Sequence of chain 46.E:
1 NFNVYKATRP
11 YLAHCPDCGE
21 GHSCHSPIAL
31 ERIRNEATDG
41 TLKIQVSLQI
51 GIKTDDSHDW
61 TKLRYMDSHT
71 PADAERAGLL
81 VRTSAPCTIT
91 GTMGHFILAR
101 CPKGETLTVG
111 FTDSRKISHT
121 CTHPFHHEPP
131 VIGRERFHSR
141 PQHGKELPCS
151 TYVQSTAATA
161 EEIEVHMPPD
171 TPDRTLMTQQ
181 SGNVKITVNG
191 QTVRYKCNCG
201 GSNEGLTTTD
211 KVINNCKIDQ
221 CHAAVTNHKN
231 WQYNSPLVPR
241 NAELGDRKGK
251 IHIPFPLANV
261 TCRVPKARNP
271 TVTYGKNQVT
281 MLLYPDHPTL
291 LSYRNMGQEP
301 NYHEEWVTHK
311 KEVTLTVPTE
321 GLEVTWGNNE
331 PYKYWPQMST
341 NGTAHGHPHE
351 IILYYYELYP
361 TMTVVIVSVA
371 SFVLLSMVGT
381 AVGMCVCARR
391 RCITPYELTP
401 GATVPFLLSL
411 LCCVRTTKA

Binding-site contacts:
Ligand atom C4 contacts residue ASN259 of chain 46.E at 4.1 Å.
Ligand atom O6 contacts residue THR116 of chain 46.D at 3.2 Å (h-bond).
Ligand atom C8 contacts residue ASN259 of chain 46.E at 4.4 Å.
Ligand atom O7 contacts residue GLU117 of chain 46.D at 4.3 Å.
Ligand atom O5 contacts residue THR116 of chain 46.D at 3.8 Å.
Ligand atom O6 contacts residue ASN259 of chain 46.E at 4.4 Å.
Ligand atom O6 contacts residue LYS115 of chain 46.D at 3.5 Å (salt-bridge).
Ligand atom C3 contacts residue ASN259 of chain 46.E at 3.7 Å.
Ligand atom C6 contacts residue THR116 of chain 46.D at 4.5 Å.
Ligand atom O7 contacts residue LYS181 of chain 46.D at 4.3 Å.
Ligand atom C7 contacts residue ASN259 of chain 46.E at 3.1 Å.
Ligand atom C5 contacts residue ASN259 of chain 46.E at 3.6 Å.
Ligand atom C2 contacts residue ASN259 of chain 46.E at 2.4 Å.
Ligand atom O7 contacts residue ASN259 of chain 46.E at 2.7 Å (h-bond).
Ligand atom C6 contacts residue LYS115 of chain 46.D at 4.3 Å.
Ligand atom N2 contacts residue ASN259 of chain 46.E at 3.0 Å (h-bond).
Ligand atom C1 contacts residue ASN259 of chain 46.E at 1.4 Å.
Ligand atom O5 contacts residue ASN259 of chain 46.E at 2.3 Å (h-bond).

This small molecule binds to this protein.
Small molecule (SMILES): CC(=O)N[C@@H]1[C@@H](O)[C@H](O)[C@@H](CO)O[C@H]1O

Sequence of chain 46.D:
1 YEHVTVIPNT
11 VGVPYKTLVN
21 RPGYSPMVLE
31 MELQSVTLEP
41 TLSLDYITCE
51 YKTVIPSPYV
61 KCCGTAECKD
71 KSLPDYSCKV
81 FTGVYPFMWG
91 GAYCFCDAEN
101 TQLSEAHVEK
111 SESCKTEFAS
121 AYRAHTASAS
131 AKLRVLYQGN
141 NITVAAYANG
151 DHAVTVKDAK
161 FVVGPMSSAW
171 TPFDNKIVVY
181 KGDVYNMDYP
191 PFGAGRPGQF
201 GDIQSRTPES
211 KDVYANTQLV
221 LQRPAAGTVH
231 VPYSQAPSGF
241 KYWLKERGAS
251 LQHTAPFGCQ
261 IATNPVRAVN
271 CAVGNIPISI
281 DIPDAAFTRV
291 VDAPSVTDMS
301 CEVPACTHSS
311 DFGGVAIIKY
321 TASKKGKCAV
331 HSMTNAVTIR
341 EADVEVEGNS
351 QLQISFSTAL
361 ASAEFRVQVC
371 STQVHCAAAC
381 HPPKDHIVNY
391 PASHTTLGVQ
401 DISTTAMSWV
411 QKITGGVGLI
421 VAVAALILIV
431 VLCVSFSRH